Sequence of chain 10.D:
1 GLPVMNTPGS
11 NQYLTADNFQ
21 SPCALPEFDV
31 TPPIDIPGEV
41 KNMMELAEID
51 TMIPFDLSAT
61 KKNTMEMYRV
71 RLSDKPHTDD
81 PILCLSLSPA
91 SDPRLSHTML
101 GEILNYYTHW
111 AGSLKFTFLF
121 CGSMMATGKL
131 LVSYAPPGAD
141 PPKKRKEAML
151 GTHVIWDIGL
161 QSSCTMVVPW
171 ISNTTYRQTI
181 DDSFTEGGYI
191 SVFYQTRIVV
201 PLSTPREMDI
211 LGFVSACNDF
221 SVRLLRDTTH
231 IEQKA

Binding-site contacts:
Ligand atom C13 contacts residue PHE237 of chain 10.B at 3.7 Å (hydrophobic).
Ligand atom C18 contacts residue PHE237 of chain 10.B at 3.8 Å (hydrophobic).
Ligand atom O24 contacts residue TYR112 of chain 10.B at 3.8 Å.
Ligand atom C27 contacts residue ASP236 of chain 10.B at 3.6 Å.
Ligand atom C23 contacts residue TYR112 of chain 10.B at 3.3 Å (hydrophobic).
Ligand atom C3 contacts residue ALA24 of chain 10.D at 3.5 Å (hydrophobic).
Ligand atom C4 contacts residue TYR159 of chain 10.B at 3.7 Å (hydrophobic).
Ligand atom C7 contacts residue TYR159 of chain 10.B at 3.7 Å (hydrophobic).
Ligand atom C8 contacts residue VAL196 of chain 10.B at 3.7 Å (hydrophobic).
Ligand atom N4 contacts residue LEU240 of chain 10.B at 3.3 Å.
Ligand atom C19 contacts residue PHE237 of chain 10.B at 3.5 Å (hydrophobic).
Ligand atom C10 contacts residue MET132 of chain 10.B at 3.7 Å (hydrophobic).
Ligand atom C5 contacts residue ILE194 of chain 10.B at 3.8 Å (hydrophobic).
Ligand atom C14 contacts residue VAL199 of chain 10.B at 3.8 Å (hydrophobic).
Ligand atom C26 contacts residue THR111 of chain 10.B at 3.6 Å.
Ligand atom O25 contacts residue TYR112 of chain 10.B at 3.4 Å.
Ligand atom C11 contacts residue LEU134 of chain 10.B at 3.8 Å (hydrophobic).
Ligand atom N3 contacts residue LEU240 of chain 10.B at 3.4 Å.
Ligand atom C8 contacts residue TYR159 of chain 10.B at 3.5 Å (hydrophobic).
Ligand atom C20 contacts residue TYR112 of chain 10.B at 3.4 Å (hydrophobic).
Ligand atom C13 contacts residue MET132 of chain 10.B at 3.8 Å (hydrophobic).
Ligand atom C1 contacts residue ILE183 of chain 10.B at 3.5 Å (hydrophobic).
Ligand atom C21 contacts residue PHE237 of chain 10.B at 3.7 Å (hydrophobic).
Ligand atom C21 contacts residue TYR112 of chain 10.B at 3.4 Å (hydrophobic).
Ligand atom C3 contacts residue PRO181 of chain 10.B at 3.7 Å (hydrophobic).
Ligand atom O25 contacts residue THR111 of chain 10.B at 3.4 Å (h-bond).
Ligand atom N6 contacts residue VAL196 of chain 10.B at 3.8 Å.
Ligand atom C4 contacts residue ALA24 of chain 10.D at 3.5 Å (hydrophobic).
Ligand atom C7 contacts residue VAL196 of chain 10.B at 3.5 Å (hydrophobic).
Ligand atom C15 contacts residue MET132 of chain 10.B at 3.6 Å (hydrophobic).
Ligand atom C23 contacts residue PHE237 of chain 10.B at 3.8 Å (hydrophobic).
Ligand atom C12 contacts residue VAL199 of chain 10.B at 3.7 Å (hydrophobic).
Ligand atom C26 contacts residue LYS113 of chain 10.B at 3.7 Å.
Ligand atom C20 contacts residue PHE237 of chain 10.B at 3.4 Å (hydrophobic).
Ligand atom C4 contacts residue ILE194 of chain 10.B at 3.8 Å (hydrophobic).
Ligand atom C1 contacts residue ILE157 of chain 10.B at 3.4 Å (hydrophobic).
Ligand atom C3 contacts residue TYR159 of chain 10.B at 3.7 Å (hydrophobic).
Ligand atom C5 contacts residue TYR159 of chain 10.B at 3.7 Å (hydrophobic).
Ligand atom C14 contacts residue MET132 of chain 10.B at 3.5 Å (hydrophobic).
Ligand atom O16 contacts residue MET132 of chain 10.B at 3.6 Å.

This protein binds this small molecule.
Small molecule (SMILES): CCOC(=O)c1ccc(OCCCCC2CCN(c3ccc(C)nn3)CC2)cc1

Sequence of chain 10.B:
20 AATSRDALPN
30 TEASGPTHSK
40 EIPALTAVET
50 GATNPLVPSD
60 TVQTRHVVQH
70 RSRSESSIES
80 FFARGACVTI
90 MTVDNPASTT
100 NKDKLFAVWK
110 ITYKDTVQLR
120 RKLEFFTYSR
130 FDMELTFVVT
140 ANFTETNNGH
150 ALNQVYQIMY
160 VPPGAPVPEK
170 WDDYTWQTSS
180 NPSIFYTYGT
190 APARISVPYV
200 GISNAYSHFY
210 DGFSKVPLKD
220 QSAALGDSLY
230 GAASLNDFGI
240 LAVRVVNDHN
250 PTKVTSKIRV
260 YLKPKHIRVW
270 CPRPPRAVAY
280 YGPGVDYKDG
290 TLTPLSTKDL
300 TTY